Sequence of chain 1.A:
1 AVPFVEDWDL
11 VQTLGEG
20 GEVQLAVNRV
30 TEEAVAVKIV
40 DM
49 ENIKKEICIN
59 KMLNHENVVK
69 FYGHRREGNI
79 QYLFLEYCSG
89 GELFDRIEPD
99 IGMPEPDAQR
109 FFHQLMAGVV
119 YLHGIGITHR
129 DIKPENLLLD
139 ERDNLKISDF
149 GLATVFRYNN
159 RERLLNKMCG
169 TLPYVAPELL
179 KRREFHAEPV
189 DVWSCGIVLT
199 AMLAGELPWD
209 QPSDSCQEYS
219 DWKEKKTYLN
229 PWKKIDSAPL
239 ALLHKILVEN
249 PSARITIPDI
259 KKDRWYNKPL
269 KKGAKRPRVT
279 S

A protein and the small-molecule ligand that binds it are described below.
Small molecule (SMILES): N#Cc1cnc(NC(=O)Nc2cc3ccccc3cn2)cn1

Binding-site contacts:
Ligand atom O contacts residue CYS86 of chain 1.A at 2.7 Å (h-bond).
Ligand atom C8 contacts residue CYS86 of chain 1.A at 3.2 Å (hydrophobic).
Ligand atom C14 contacts residue LEU14 of chain 1.A at 3.9 Å (hydrophobic).
Ligand atom C1 contacts residue GLU84 of chain 1.A at 3.7 Å.
Ligand atom C1 contacts residue LEU136 of chain 1.A at 3.6 Å (hydrophobic).
Ligand atom N4 contacts residue LYS37 of chain 1.A at 3.2 Å (salt-bridge).
Ligand atom N5 contacts residue LEU136 of chain 1.A at 3.5 Å.
Ligand atom C15 contacts residue LEU14 of chain 1.A at 3.3 Å (hydrophobic).
Ligand atom C14 contacts residue GLY89 of chain 1.A at 3.9 Å.
Ligand atom C13 contacts residue GLY89 of chain 1.A at 3.9 Å.
Ligand atom N1 contacts residue GLU84 of chain 1.A at 3.0 Å (salt-bridge).
Ligand atom N4 contacts residue ASP147 of chain 1.A at 3.3 Å.
Ligand atom N1 contacts residue LEU136 of chain 1.A at 3.4 Å.
Ligand atom C6 contacts residue ASP147 of chain 1.A at 3.8 Å.
Ligand atom C10 contacts residue CYS86 of chain 1.A at 3.5 Å (hydrophobic).
Ligand atom N3 contacts residue VAL22 of chain 1.A at 3.9 Å.
Ligand atom O contacts residue GLU84 of chain 1.A at 3.7 Å.
Ligand atom C2 contacts residue LEU136 of chain 1.A at 3.4 Å (hydrophobic).
Ligand atom C10 contacts residue GLY89 of chain 1.A at 3.6 Å.
Ligand atom C3 contacts residue LEU83 of chain 1.A at 3.8 Å (hydrophobic).
Ligand atom N1 contacts residue ALA35 of chain 1.A at 3.3 Å.
Ligand atom O contacts residue TYR85 of chain 1.A at 3.2 Å.
Ligand atom C3 contacts residue GLU84 of chain 1.A at 3.6 Å.
Ligand atom C2 contacts residue ALA35 of chain 1.A at 3.8 Å (hydrophobic).
Ligand atom C2 contacts residue GLU84 of chain 1.A at 3.7 Å.
Ligand atom N3 contacts residue LEU136 of chain 1.A at 3.5 Å.
Ligand atom C3 contacts residue LEU136 of chain 1.A at 4.0 Å (hydrophobic).
Ligand atom C9 contacts residue GLY89 of chain 1.A at 3.7 Å.
Ligand atom N6 contacts residue LEU14 of chain 1.A at 3.9 Å.
Ligand atom C9 contacts residue LEU14 of chain 1.A at 4.0 Å (hydrophobic).
Ligand atom C3 contacts residue VAL67 of chain 1.A at 3.6 Å (hydrophobic).
Ligand atom C9 contacts residue CYS86 of chain 1.A at 3.7 Å (hydrophobic).
Ligand atom C8 contacts residue LEU14 of chain 1.A at 3.9 Å (hydrophobic).
Ligand atom C11 contacts residue GLY89 of chain 1.A at 3.7 Å.
Ligand atom C7 contacts residue LEU14 of chain 1.A at 3.9 Å (hydrophobic).
Ligand atom C12 contacts residue GLY89 of chain 1.A at 3.9 Å.
Ligand atom C1 contacts residue ALA35 of chain 1.A at 3.8 Å (hydrophobic).
Ligand atom N2 contacts residue LEU83 of chain 1.A at 3.5 Å.
Ligand atom C1 contacts residue CYS86 of chain 1.A at 3.7 Å (hydrophobic).
Ligand atom N2 contacts residue VAL67 of chain 1.A at 3.8 Å.